This small molecule binds to this protein.
Small molecule (SMILES): Cc1nc2ccc(OCc3nc(-c4ccccc4)cn3C)nn2c1C

Binding-site contacts:
Ligand atom C7 contacts residue PHE283 of chain 1.D at 3.6 Å (hydrophobic).
Ligand atom C14 contacts residue GLY279 of chain 1.D at 3.5 Å.
Ligand atom N6 contacts residue PHE283 of chain 1.D at 3.5 Å.
Ligand atom C22 contacts residue GLU275 of chain 1.D at 3.6 Å.
Ligand atom N18 contacts residue TYR247 of chain 1.D at 2.5 Å (h-bond).
Ligand atom N18 contacts residue MET267 of chain 1.D at 3.7 Å.
Ligand atom C20 contacts residue GLY279 of chain 1.D at 3.5 Å.
Ligand atom C13 contacts residue GLN280 of chain 1.D at 3.3 Å.
Ligand atom C23 contacts residue GLU275 of chain 1.D at 3.6 Å.
Ligand atom C20 contacts residue MET267 of chain 1.D at 3.6 Å (hydrophobic).
Ligand atom C17 contacts residue MET267 of chain 1.D at 3.6 Å (hydrophobic).
Ligand atom C17 contacts residue TYR247 of chain 1.D at 3.7 Å (hydrophobic).
Ligand atom N4 contacts residue PHE283 of chain 1.D at 3.7 Å.
Ligand atom C2 contacts residue PHE283 of chain 1.D at 3.5 Å (hydrophobic).
Ligand atom C1 contacts residue PHE283 of chain 1.D at 3.4 Å (hydrophobic).
Ligand atom C14 contacts residue TYR247 of chain 1.D at 3.2 Å (hydrophobic).
Ligand atom C14 contacts residue MET267 of chain 1.D at 3.7 Å (hydrophobic).
Ligand atom N18 contacts residue GLY279 of chain 1.D at 3.6 Å.
Ligand atom C21 contacts residue TYR247 of chain 1.D at 3.7 Å (hydrophobic).
Ligand atom C23 contacts residue LYS272 of chain 1.D at 3.4 Å.
Ligand atom C16 contacts residue MET267 of chain 1.D at 3.6 Å (hydrophobic).
Ligand atom C10 contacts residue GLN280 of chain 1.D at 3.6 Å.
Ligand atom C11 contacts residue ILE246 of chain 1.D at 3.5 Å (hydrophobic).
Ligand atom C13 contacts residue TYR247 of chain 1.D at 3.2 Å (hydrophobic).
Ligand atom C11 contacts residue SER231 of chain 1.D at 3.3 Å.
Ligand atom C23 contacts residue PRO266 of chain 1.D at 3.6 Å (hydrophobic).
Ligand atom C24 contacts residue PRO266 of chain 1.D at 3.6 Å (hydrophobic).
Ligand atom N15 contacts residue GLY279 of chain 1.D at 3.4 Å (h-bond).
Ligand atom C3 contacts residue PHE283 of chain 1.D at 3.5 Å (hydrophobic).
Ligand atom N4 contacts residue GLN280 of chain 1.D at 3.7 Å.
Ligand atom C17 contacts residue GLY279 of chain 1.D at 3.3 Å.
Ligand atom O12 contacts residue MET267 of chain 1.D at 3.3 Å (h-bond).
Ligand atom C5 contacts residue PHE283 of chain 1.D at 3.3 Å (hydrophobic).
Ligand atom C16 contacts residue GLY279 of chain 1.D at 3.6 Å.
Ligand atom N9 contacts residue LEU229 of chain 1.D at 3.6 Å.
Ligand atom N15 contacts residue MET267 of chain 1.D at 3.8 Å.
Ligand atom C22 contacts residue VAL276 of chain 1.D at 3.7 Å (hydrophobic).
Ligand atom C8 contacts residue ILE246 of chain 1.D at 3.6 Å (hydrophobic).
Ligand atom N9 contacts residue PHE283 of chain 1.D at 3.6 Å.
Ligand atom C22 contacts residue LYS272 of chain 1.D at 3.7 Å.

Sequence of chain 1.D:
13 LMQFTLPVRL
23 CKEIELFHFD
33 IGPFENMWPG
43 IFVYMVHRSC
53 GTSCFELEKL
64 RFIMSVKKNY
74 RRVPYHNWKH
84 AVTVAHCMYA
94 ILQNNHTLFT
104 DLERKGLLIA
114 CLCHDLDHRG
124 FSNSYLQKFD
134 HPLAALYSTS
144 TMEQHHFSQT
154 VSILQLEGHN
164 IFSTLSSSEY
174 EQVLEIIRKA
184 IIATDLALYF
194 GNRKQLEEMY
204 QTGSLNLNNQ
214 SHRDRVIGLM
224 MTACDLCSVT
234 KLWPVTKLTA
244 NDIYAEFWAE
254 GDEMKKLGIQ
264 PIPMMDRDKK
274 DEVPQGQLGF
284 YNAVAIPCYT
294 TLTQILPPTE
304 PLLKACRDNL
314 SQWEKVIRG